Binding-site contacts:
Ligand atom C1 contacts residue ASN67 of chain 3.E at 1.4 Å.
Ligand atom O3 contacts residue ASN67 of chain 3.E at 3.8 Å.
Ligand atom C7 contacts residue ASN67 of chain 3.E at 3.8 Å.
Ligand atom C2 contacts residue ASN67 of chain 3.E at 2.4 Å.
Ligand atom C3 contacts residue ASN67 of chain 3.E at 3.6 Å.
Ligand atom C8 contacts residue ASN67 of chain 3.E at 3.6 Å.
Ligand atom N2 contacts residue ASN67 of chain 3.E at 3.3 Å (h-bond).
Ligand atom C7 contacts residue MET118 of chain 3.E at 3.8 Å (hydrophobic).
Ligand atom C5 contacts residue ASN67 of chain 3.E at 3.7 Å.
Ligand atom O7 contacts residue MET118 of chain 3.E at 3.5 Å.
Ligand atom C8 contacts residue MET118 of chain 3.E at 4.1 Å (hydrophobic).
Ligand atom O5 contacts residue ASN67 of chain 3.E at 2.4 Å (h-bond).
Ligand atom O7 contacts residue ASN67 of chain 3.E at 4.5 Å.
Ligand atom O7 contacts residue ARG89 of chain 3.E at 4.2 Å.
Ligand atom C4 contacts residue ASN67 of chain 3.E at 4.2 Å.
Ligand atom C8 contacts residue PHE90 of chain 3.E at 4.4 Å (hydrophobic).

A small-molecule ligand and the protein it binds are described below.
Small molecule (SMILES): CC(=O)N[C@@H]1[C@@H](O)[C@H](O)[C@@H](CO)O[C@H]1O

Sequence of chain 3.E:
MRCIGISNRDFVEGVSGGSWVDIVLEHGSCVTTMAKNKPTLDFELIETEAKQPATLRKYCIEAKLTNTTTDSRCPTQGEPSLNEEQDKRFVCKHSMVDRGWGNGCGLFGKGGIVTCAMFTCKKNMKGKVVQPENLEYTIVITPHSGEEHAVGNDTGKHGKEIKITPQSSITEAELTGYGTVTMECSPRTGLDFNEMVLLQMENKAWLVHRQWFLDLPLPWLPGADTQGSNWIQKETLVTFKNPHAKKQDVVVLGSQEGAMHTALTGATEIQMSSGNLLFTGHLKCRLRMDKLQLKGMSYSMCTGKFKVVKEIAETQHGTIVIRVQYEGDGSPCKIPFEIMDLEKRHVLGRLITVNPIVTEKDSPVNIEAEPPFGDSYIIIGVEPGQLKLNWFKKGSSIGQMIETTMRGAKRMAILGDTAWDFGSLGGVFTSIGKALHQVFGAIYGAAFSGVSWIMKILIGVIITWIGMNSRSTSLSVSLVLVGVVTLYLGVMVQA